This protein binds this small molecule.
Small molecule (SMILES): CC(=O)N[C@H]1[C@H](O[C@H]2[C@H](O)[C@@H](NC(C)=O)CO[C@@H]2CO)O[C@H](CO)[C@@H](O[C@@H]2O[C@H](CO)[C@@H](O)[C@H](O)[C@@H]2O)[C@@H]1O

Binding-site contacts:
Ligand atom C5 contacts residue ASN489 of chain 1.D at 3.6 Å.
Ligand atom O3 contacts residue LYS454 of chain 1.D at 4.1 Å.
Ligand atom C8 contacts residue LYS454 of chain 1.D at 4.0 Å.
Ligand atom C4 contacts residue ASN489 of chain 1.D at 4.2 Å.
Ligand atom C5 contacts residue SER491 of chain 1.D at 4.0 Å.
Ligand atom O6 contacts residue LEU468 of chain 1.D at 3.8 Å.
Ligand atom C3 contacts residue ASP514 of chain 1.D at 4.0 Å.
Ligand atom O7 contacts residue ASN489 of chain 1.D at 3.9 Å.
Ligand atom O5 contacts residue ASN489 of chain 1.D at 2.4 Å (h-bond).
Ligand atom O7 contacts residue LYS454 of chain 1.D at 3.1 Å (salt-bridge).
Ligand atom C1 contacts residue SER467 of chain 1.D at 3.9 Å.
Ligand atom C8 contacts residue ASN489 of chain 1.D at 4.3 Å.
Ligand atom O4 contacts residue ARG450 of chain 1.D at 4.3 Å.
Ligand atom C1 contacts residue ASN489 of chain 1.D at 1.4 Å.
Ligand atom C7 contacts residue ASP514 of chain 1.D at 3.7 Å.
Ligand atom C7 contacts residue LYS454 of chain 1.D at 4.0 Å.
Ligand atom C1 contacts residue ASP465 of chain 1.D at 4.1 Å.
Ligand atom O5 contacts residue SER491 of chain 1.D at 4.1 Å.
Ligand atom O6 contacts residue SER467 of chain 1.D at 3.2 Å (h-bond).
Ligand atom O7 contacts residue ILE453 of chain 1.D at 3.9 Å.
Ligand atom C2 contacts residue ASN489 of chain 1.D at 2.3 Å.
Ligand atom N2 contacts residue ASP514 of chain 1.D at 2.8 Å (salt-bridge).
Ligand atom O6 contacts residue SER404 of chain 1.D at 3.9 Å.
Ligand atom C6 contacts residue SER467 of chain 1.D at 3.5 Å.
Ligand atom C5 contacts residue ARG450 of chain 1.D at 4.2 Å.
Ligand atom C1 contacts residue ASP514 of chain 1.D at 3.8 Å.
Ligand atom N2 contacts residue ASN489 of chain 1.D at 2.8 Å (h-bond).
Ligand atom C8 contacts residue TYR512 of chain 1.D at 3.5 Å (hydrophobic).
Ligand atom C8 contacts residue ASP514 of chain 1.D at 3.7 Å.
Ligand atom C8 contacts residue CYS457 of chain 1.D at 3.8 Å (hydrophobic).
Ligand atom O5 contacts residue SER467 of chain 1.D at 3.0 Å (h-bond).
Ligand atom C2 contacts residue ASP465 of chain 1.D at 4.5 Å.
Ligand atom C7 contacts residue ASN489 of chain 1.D at 3.4 Å.
Ligand atom O6 contacts residue LYS454 of chain 1.D at 4.3 Å.
Ligand atom C5 contacts residue SER467 of chain 1.D at 3.8 Å.
Ligand atom C1 contacts residue SER491 of chain 1.D at 4.0 Å.
Ligand atom C6 contacts residue LEU468 of chain 1.D at 4.0 Å (hydrophobic).
Ligand atom C3 contacts residue ASN489 of chain 1.D at 3.7 Å.
Ligand atom C2 contacts residue ASP514 of chain 1.D at 3.6 Å.
Ligand atom O5 contacts residue ASP465 of chain 1.D at 4.0 Å.

Sequence of chain 1.D:
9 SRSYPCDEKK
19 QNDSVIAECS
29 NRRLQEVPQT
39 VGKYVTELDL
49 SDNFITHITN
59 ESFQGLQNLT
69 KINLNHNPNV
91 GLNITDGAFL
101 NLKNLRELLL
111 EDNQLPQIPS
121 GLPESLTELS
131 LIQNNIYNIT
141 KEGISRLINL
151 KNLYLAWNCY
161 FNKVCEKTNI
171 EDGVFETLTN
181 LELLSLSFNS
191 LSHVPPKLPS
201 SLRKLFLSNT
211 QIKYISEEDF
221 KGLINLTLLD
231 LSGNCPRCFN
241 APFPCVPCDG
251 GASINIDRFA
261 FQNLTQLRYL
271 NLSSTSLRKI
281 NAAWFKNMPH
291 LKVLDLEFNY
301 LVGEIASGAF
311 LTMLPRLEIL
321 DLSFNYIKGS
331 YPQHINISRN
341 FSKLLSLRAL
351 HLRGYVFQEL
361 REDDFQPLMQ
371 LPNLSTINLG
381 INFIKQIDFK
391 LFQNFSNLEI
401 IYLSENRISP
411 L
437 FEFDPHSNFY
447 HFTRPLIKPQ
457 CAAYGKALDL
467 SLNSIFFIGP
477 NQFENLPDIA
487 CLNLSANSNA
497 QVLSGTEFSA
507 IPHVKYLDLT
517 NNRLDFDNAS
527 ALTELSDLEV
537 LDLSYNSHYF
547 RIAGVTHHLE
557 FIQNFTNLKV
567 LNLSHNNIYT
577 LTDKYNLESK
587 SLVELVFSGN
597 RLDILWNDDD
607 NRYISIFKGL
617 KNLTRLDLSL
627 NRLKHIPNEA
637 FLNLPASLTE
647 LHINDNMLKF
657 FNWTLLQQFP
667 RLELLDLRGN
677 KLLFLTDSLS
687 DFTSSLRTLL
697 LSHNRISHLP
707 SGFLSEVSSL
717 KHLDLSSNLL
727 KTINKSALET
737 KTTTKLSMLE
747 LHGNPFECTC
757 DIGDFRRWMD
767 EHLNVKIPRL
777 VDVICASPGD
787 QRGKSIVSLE